Sequence of chain 1.A:
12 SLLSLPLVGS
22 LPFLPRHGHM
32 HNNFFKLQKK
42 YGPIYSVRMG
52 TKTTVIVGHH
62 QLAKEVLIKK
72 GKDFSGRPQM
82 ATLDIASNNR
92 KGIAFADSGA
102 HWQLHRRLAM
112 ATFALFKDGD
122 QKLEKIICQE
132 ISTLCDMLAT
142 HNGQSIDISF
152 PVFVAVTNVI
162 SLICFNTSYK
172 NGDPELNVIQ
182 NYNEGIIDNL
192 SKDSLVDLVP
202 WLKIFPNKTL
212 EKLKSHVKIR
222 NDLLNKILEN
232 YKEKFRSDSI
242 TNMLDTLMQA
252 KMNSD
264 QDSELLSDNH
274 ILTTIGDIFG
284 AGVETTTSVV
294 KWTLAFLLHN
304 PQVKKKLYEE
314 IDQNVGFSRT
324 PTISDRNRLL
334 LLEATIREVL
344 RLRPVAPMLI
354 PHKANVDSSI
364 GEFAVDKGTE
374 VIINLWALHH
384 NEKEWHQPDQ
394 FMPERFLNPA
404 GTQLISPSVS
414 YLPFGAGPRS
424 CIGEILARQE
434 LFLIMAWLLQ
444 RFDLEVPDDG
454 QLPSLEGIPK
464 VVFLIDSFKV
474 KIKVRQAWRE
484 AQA

Binding-site contacts:
Ligand atom C28 contacts residue THR288 of chain 1.A at 4.0 Å.
Ligand atom N29 contacts residue HEM1 of chain 1.E at 2.3 Å.
Ligand atom C17 contacts residue ILE187 of chain 1.A at 4.1 Å (hydrophobic).
Ligand atom C19 contacts residue ALA284 of chain 1.A at 4.2 Å (hydrophobic).
Ligand atom C3 contacts residue GLY279 of chain 1.A at 3.5 Å.
Ligand atom C25 contacts residue HEM1 of chain 1.E at 4.1 Å.
Ligand atom C28 contacts residue HEM1 of chain 1.E at 3.0 Å.
Ligand atom C32 contacts residue VAL465 of chain 1.A at 4.1 Å (hydrophobic).
Ligand atom C25 contacts residue ALA284 of chain 1.A at 4.1 Å (hydrophobic).
Ligand atom C12 contacts residue ASN184 of chain 1.A at 3.8 Å.
Ligand atom C12 contacts residue ILE188 of chain 1.A at 3.7 Å (hydrophobic).
Ligand atom C28 contacts residue ALA284 of chain 1.A at 4.0 Å (hydrophobic).
Ligand atom C30 contacts residue VAL348 of chain 1.A at 4.0 Å (hydrophobic).
Ligand atom C31 contacts residue THR288 of chain 1.A at 3.9 Å.
Ligand atom C11 contacts residue GLU287 of chain 1.A at 3.8 Å.
Ligand atom O15 contacts residue TYR183 of chain 1.A at 3.8 Å.
Ligand atom C31 contacts residue VAL348 of chain 1.A at 3.9 Å (hydrophobic).
Ligand atom N4 contacts residue ASP280 of chain 1.A at 3.8 Å.
Ligand atom O15 contacts residue ASN184 of chain 1.A at 2.4 Å (h-bond).
Ligand atom C21 contacts residue VAL464 of chain 1.A at 3.9 Å (hydrophobic).
Ligand atom C5 contacts residue ASP280 of chain 1.A at 3.8 Å.
Ligand atom C24 contacts residue ALA95 of chain 1.A at 3.4 Å (hydrophobic).
Ligand atom C30 contacts residue THR288 of chain 1.A at 3.7 Å.
Ligand atom O15 contacts residue ILE187 of chain 1.A at 3.5 Å.
Ligand atom C13 contacts residue ASN184 of chain 1.A at 3.2 Å.
Ligand atom C3 contacts residue ARG221 of chain 1.A at 3.7 Å.
Ligand atom C30 contacts residue HEM1 of chain 1.E at 3.2 Å.
Ligand atom C19 contacts residue VAL465 of chain 1.A at 4.1 Å (hydrophobic).
Ligand atom C3 contacts residue ASP280 of chain 1.A at 4.0 Å.
Ligand atom C32 contacts residue THR288 of chain 1.A at 4.1 Å.
Ligand atom C21 contacts residue PHE96 of chain 1.A at 3.7 Å (hydrophobic).
Ligand atom C25 contacts residue ALA95 of chain 1.A at 3.5 Å (hydrophobic).
Ligand atom C10 contacts residue LEU191 of chain 1.A at 4.1 Å (hydrophobic).
Ligand atom N29 contacts residue THR288 of chain 1.A at 3.8 Å.
Ligand atom N4 contacts residue GLY279 of chain 1.A at 3.3 Å (h-bond).
Ligand atom C22 contacts residue ALA284 of chain 1.A at 3.9 Å (hydrophobic).
Ligand atom C26 contacts residue ALA284 of chain 1.A at 4.0 Å (hydrophobic).
Ligand atom C2 contacts residue GLY279 of chain 1.A at 4.1 Å.
Ligand atom C11 contacts residue ILE188 of chain 1.A at 3.9 Å (hydrophobic).
Ligand atom N4 contacts residue ARG221 of chain 1.A at 3.1 Å (salt-bridge).

This small molecule binds to this protein.
Small molecule (SMILES): C[C@]12CC[C@H](O)CC1=C(C#N)C[C@@H]1[C@@H]2CC[C@]2(C)C(c3cccnc3)=CC[C@@H]12